This small molecule binds to this protein.
Small molecule (SMILES): COc1ccc(N2CCN(c3cccc(C)c3)CC2)nn1

Binding-site contacts:
Ligand atom C1 contacts residue TYR194 of chain 17.A at 4.2 Å (hydrophobic).
Ligand atom C10 contacts residue SER123 of chain 17.A at 4.2 Å.
Ligand atom O2 contacts residue MET195 of chain 17.A at 4.4 Å.
Ligand atom C17 contacts residue ILE220 of chain 17.A at 3.9 Å (hydrophobic).
Ligand atom N4 contacts residue TYR193 of chain 17.A at 3.5 Å.
Ligand atom C21 contacts residue ILE101 of chain 17.A at 4.0 Å (hydrophobic).
Ligand atom C17 contacts residue TYR147 of chain 17.A at 4.0 Å (hydrophobic).
Ligand atom C14 contacts residue LEU187 of chain 17.A at 4.3 Å (hydrophobic).
Ligand atom C14 contacts residue ILE101 of chain 17.A at 4.1 Å (hydrophobic).
Ligand atom C1 contacts residue MET195 of chain 17.A at 4.3 Å (hydrophobic).
Ligand atom C3 contacts residue PHE121 of chain 17.A at 4.4 Å (hydrophobic).
Ligand atom C1 contacts residue ASN215 of chain 17.A at 3.6 Å.
Ligand atom C6 contacts residue THR102 of chain 17.A at 4.3 Å.
Ligand atom C16 contacts residue TYR147 of chain 17.A at 4.3 Å (hydrophobic).
Ligand atom C13 contacts residue THR102 of chain 17.A at 4.3 Å.
Ligand atom C21 contacts residue ILE220 of chain 17.A at 3.5 Å (hydrophobic).
Ligand atom C19 contacts residue ILE125 of chain 17.A at 3.2 Å (hydrophobic).
Ligand atom N4 contacts residue MET217 of chain 17.A at 3.3 Å.
Ligand atom C17 contacts residue ILE101 of chain 17.A at 3.8 Å (hydrophobic).
Ligand atom C10 contacts residue HIS241 of chain 17.A at 3.6 Å.
Ligand atom C3 contacts residue LEU103 of chain 17.A at 4.2 Å (hydrophobic).
Ligand atom C3 contacts residue TYR193 of chain 17.A at 3.8 Å (hydrophobic).
Ligand atom C8 contacts residue LEU103 of chain 17.A at 3.1 Å (hydrophobic).
Ligand atom C8 contacts residue PHE121 of chain 17.A at 4.3 Å (hydrophobic).
Ligand atom C15 contacts residue ILE101 of chain 17.A at 4.1 Å (hydrophobic).
Ligand atom C7 contacts residue THR102 of chain 17.A at 4.2 Å.
Ligand atom C21 contacts residue TYR147 of chain 17.A at 2.7 Å (hydrophobic).
Ligand atom O2 contacts residue TYR193 of chain 17.A at 3.4 Å.
Ligand atom C7 contacts residue LEU103 of chain 17.A at 3.2 Å (hydrophobic).
Ligand atom C16 contacts residue ILE101 of chain 17.A at 3.5 Å (hydrophobic).
Ligand atom C18 contacts residue ILE125 of chain 17.A at 4.2 Å (hydrophobic).
Ligand atom N5 contacts residue TYR193 of chain 17.A at 4.0 Å.
Ligand atom C13 contacts residue ILE101 of chain 17.A at 3.4 Å (hydrophobic).
Ligand atom C20 contacts residue ILE125 of chain 17.A at 3.4 Å (hydrophobic).
Ligand atom C1 contacts residue TYR193 of chain 17.A at 3.8 Å (hydrophobic).
Ligand atom N5 contacts residue MET217 of chain 17.A at 3.3 Å (h-bond).
Ligand atom C18 contacts residue ILE220 of chain 17.A at 4.3 Å (hydrophobic).
Ligand atom C11 contacts residue HIS241 of chain 17.A at 3.7 Å.
Ligand atom C18 contacts residue PHE182 of chain 17.A at 4.0 Å (hydrophobic).
Ligand atom C14 contacts residue MET217 of chain 17.A at 3.9 Å (hydrophobic).

Sequence of chain 17.A:
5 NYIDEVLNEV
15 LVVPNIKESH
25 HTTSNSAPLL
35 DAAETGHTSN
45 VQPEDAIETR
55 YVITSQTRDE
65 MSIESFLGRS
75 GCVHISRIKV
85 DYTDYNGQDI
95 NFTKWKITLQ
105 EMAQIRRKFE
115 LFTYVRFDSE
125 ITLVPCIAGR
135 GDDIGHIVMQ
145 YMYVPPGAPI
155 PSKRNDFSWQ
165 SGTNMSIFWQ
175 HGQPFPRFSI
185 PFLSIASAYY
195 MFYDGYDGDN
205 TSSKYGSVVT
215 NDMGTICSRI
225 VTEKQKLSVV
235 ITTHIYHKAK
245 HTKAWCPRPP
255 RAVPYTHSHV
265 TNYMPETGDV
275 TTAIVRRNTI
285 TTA